A protein and the small-molecule ligand that binds it are described below.
Small molecule (SMILES): O=C(O)[C@@H]1CCCN1

Sequence of chain 2.B:
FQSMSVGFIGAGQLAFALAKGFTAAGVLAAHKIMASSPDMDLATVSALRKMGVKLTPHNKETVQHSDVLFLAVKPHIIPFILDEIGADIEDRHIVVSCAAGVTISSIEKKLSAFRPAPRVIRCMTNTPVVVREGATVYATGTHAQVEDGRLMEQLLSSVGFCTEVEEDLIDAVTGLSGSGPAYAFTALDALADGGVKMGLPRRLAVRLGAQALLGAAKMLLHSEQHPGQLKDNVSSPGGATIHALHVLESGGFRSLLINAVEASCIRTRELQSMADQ

Binding-site contacts:
Ligand atom CD contacts residue GLU183 of chain 2.B at 4.3 Å.
Ligand atom CA contacts residue THR159 of chain 2.B at 3.3 Å.
Ligand atom CB contacts residue THR159 of chain 2.B at 4.5 Å.
Ligand atom CB contacts residue GLU185 of chain 2.B at 4.1 Å.
Ligand atom O contacts residue GLU186 of chain 2.B at 2.8 Å (salt-bridge).
Ligand atom N contacts residue THR159 of chain 2.B at 2.8 Å (h-bond).
Ligand atom OXT contacts residue GLU186 of chain 2.B at 3.4 Å.
Ligand atom CA contacts residue GLU185 of chain 2.B at 4.4 Å.
Ligand atom C contacts residue GLU185 of chain 2.B at 3.8 Å.
Ligand atom O contacts residue ALA158 of chain 2.B at 4.2 Å.
Ligand atom C contacts residue THR159 of chain 2.B at 4.2 Å.
Ligand atom O contacts residue VAL184 of chain 2.B at 4.4 Å.
Ligand atom C contacts residue GLU186 of chain 2.B at 3.8 Å.
Ligand atom CD contacts residue THR159 of chain 2.B at 3.5 Å.
Ligand atom CG contacts residue GLU185 of chain 2.B at 4.1 Å.
Ligand atom O contacts residue GLU185 of chain 2.B at 3.0 Å (salt-bridge).